A protein and the small-molecule ligand that binds it are described below.
Small molecule (SMILES): COCC(CCO[C@H]1CC[C@@]2(C)C(=CC[C@H]3[C@@H]4C[C@@H]5O[C@]6(CC[C@@H](C)CO6)[C@@H](C)[C@@H]5[C@@]4(C)CC[C@@H]32)C1)COC

Binding-site contacts:
Ligand atom C15 contacts residue ALA1043 of chain 1.C at 4.5 Å (hydrophobic).
Ligand atom C19 contacts residue PRO1038 of chain 1.C at 4.4 Å (hydrophobic).
Ligand atom C79 contacts residue TYR983 of chain 1.E at 4.2 Å (hydrophobic).
Ligand atom C16 contacts residue TRP1040 of chain 1.C at 4.1 Å (hydrophobic).
Ligand atom C23 contacts residue PRO1038 of chain 1.C at 4.4 Å (hydrophobic).
Ligand atom O80 contacts residue ASN890 of chain 1.E at 4.3 Å.
Ligand atom C09 contacts residue TYR891 of chain 1.E at 4.4 Å (hydrophobic).
Ligand atom C24 contacts residue SER1039 of chain 1.C at 4.1 Å.
Ligand atom C18 contacts residue PRO1038 of chain 1.C at 3.9 Å (hydrophobic).
Ligand atom C15 contacts residue SER1039 of chain 1.C at 3.9 Å.
Ligand atom C13 contacts residue TRP1040 of chain 1.C at 4.4 Å (hydrophobic).
Ligand atom C13 contacts residue SER1039 of chain 1.C at 4.0 Å.
Ligand atom C17 contacts residue PRO1038 of chain 1.C at 3.8 Å (hydrophobic).
Ligand atom C21 contacts residue SER1039 of chain 1.C at 4.0 Å.
Ligand atom O25 contacts residue PRO1038 of chain 1.C at 4.4 Å.
Ligand atom C14 contacts residue TRP1040 of chain 1.C at 4.2 Å (hydrophobic).
Ligand atom C19 contacts residue TYR891 of chain 1.E at 3.5 Å (hydrophobic).
Ligand atom C14 contacts residue SER1039 of chain 1.C at 3.0 Å.
Ligand atom C24 contacts residue PRO1038 of chain 1.C at 4.2 Å (hydrophobic).
Ligand atom C26 contacts residue SER1039 of chain 1.C at 3.7 Å.
Ligand atom O20 contacts residue PRO1038 of chain 1.C at 4.3 Å.
Ligand atom C79 contacts residue MET887 of chain 1.E at 4.2 Å (hydrophobic).
Ligand atom C75 contacts residue MET887 of chain 1.E at 3.5 Å (hydrophobic).
Ligand atom C10 contacts residue TYR891 of chain 1.E at 4.5 Å (hydrophobic).
Ligand atom C24 contacts residue TRP1040 of chain 1.C at 4.0 Å (hydrophobic).
Ligand atom O80 contacts residue MET887 of chain 1.E at 4.3 Å.
Ligand atom C05 contacts residue ALA1043 of chain 1.C at 4.3 Å (hydrophobic).
Ligand atom C15 contacts residue LEU1042 of chain 1.C at 4.3 Å (hydrophobic).
Ligand atom C08 contacts residue TYR891 of chain 1.E at 4.3 Å (hydrophobic).
Ligand atom C22 contacts residue TRP1040 of chain 1.C at 4.2 Å (hydrophobic).
Ligand atom C79 contacts residue ASN890 of chain 1.E at 3.8 Å.
Ligand atom C17 contacts residue SER1039 of chain 1.C at 4.0 Å.
Ligand atom C21 contacts residue PRO1038 of chain 1.C at 3.6 Å (hydrophobic).
Ligand atom C16 contacts residue SER1039 of chain 1.C at 4.1 Å.
Ligand atom C77 contacts residue MET1022 of chain 1.C at 4.3 Å (hydrophobic).
Ligand atom C18 contacts residue TYR891 of chain 1.E at 4.3 Å (hydrophobic).

Sequence of chain 1.C:
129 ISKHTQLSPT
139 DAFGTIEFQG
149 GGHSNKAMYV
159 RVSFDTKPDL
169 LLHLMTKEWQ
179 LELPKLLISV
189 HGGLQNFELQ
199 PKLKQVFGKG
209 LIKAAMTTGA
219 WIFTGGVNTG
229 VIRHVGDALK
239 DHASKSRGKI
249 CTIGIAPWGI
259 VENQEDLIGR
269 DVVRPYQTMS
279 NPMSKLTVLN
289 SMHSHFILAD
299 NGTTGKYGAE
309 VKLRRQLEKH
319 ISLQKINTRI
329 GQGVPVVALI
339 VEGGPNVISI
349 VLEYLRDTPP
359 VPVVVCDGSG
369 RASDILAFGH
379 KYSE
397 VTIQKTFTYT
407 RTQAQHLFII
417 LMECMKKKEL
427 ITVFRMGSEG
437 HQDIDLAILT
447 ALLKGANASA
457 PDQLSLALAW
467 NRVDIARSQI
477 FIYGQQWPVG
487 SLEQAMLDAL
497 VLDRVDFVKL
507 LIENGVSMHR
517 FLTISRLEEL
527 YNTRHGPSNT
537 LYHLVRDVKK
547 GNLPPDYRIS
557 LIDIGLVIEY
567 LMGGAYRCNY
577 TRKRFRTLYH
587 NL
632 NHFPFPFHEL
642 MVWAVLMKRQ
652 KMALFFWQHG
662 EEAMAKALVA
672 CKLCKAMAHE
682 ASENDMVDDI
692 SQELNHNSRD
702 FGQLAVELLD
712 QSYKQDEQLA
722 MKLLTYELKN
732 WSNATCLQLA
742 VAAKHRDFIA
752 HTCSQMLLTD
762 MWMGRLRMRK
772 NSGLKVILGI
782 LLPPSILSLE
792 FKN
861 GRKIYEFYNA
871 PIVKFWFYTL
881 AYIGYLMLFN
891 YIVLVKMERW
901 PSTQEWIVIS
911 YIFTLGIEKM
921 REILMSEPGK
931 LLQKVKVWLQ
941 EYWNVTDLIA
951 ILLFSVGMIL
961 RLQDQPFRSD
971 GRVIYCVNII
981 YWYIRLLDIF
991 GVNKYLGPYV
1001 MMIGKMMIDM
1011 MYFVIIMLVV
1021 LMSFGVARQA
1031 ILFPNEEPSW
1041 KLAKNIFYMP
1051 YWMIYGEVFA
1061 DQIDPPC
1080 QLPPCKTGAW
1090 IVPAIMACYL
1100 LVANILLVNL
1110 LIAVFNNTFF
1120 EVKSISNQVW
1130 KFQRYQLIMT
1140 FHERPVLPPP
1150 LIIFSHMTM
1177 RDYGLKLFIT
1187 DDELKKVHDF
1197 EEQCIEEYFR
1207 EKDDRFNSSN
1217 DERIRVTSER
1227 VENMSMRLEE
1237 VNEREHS

Sequence of chain 1.E:
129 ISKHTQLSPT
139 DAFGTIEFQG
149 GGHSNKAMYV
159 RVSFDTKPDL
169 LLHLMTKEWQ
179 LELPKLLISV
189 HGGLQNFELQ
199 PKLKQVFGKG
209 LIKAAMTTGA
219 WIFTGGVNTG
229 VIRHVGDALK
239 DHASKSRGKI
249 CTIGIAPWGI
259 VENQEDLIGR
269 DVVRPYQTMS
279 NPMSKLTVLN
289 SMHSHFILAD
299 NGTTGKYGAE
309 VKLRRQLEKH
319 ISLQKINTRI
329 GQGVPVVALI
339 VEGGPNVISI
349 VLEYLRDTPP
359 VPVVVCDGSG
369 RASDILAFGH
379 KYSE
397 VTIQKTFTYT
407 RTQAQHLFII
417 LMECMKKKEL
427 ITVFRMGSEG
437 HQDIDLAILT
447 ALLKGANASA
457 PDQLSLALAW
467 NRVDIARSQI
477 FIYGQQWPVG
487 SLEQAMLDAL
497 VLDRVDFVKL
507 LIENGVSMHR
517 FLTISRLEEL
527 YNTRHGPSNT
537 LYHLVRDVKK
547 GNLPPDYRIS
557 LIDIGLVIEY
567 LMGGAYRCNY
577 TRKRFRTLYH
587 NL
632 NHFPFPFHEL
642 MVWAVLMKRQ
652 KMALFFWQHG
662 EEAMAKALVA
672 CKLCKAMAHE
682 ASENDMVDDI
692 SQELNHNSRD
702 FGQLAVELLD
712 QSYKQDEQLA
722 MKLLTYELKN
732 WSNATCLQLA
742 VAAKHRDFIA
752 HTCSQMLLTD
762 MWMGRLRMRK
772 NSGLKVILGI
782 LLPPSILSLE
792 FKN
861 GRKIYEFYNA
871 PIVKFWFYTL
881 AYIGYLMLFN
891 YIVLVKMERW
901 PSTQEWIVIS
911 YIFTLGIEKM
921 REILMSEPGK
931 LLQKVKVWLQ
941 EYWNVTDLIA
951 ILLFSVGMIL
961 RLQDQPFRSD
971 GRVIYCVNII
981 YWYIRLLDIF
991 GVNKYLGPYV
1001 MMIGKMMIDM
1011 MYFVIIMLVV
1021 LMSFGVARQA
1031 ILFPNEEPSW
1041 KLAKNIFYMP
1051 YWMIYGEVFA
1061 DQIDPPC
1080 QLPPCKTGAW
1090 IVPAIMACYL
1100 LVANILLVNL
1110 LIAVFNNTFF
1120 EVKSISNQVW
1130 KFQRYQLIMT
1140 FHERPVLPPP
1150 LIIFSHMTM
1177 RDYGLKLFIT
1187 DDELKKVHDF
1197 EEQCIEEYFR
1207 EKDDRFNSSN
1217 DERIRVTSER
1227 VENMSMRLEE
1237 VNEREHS